This protein binds this small molecule.
Small molecule (SMILES): COC(=O)c1c(O)cc(O)c(Cl)c1CCc1nccn1Cc1ccccc1

Sequence of chain 1.D:
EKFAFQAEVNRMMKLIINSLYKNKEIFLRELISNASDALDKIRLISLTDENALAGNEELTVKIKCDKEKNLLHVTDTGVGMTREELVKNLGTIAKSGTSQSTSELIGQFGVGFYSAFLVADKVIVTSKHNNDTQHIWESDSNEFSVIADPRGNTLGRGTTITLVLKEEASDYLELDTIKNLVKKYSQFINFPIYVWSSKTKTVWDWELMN

Binding-site contacts:
Ligand atom NAQ contacts residue PHE131 of chain 1.D at 3.5 Å.
Ligand atom OAR contacts residue ILE183 of chain 1.D at 3.4 Å.
Ligand atom CAX contacts residue PHE131 of chain 1.D at 3.5 Å (hydrophobic).
Ligand atom CAI contacts residue MET90 of chain 1.D at 3.9 Å (hydrophobic).
Ligand atom CAU contacts residue ASN43 of chain 1.D at 4.0 Å.
Ligand atom CAI contacts residue PHE131 of chain 1.D at 3.6 Å (hydrophobic).
Ligand atom OAC contacts residue ASP85 of chain 1.D at 2.8 Å (salt-bridge).
Ligand atom CAM contacts residue ASN43 of chain 1.D at 4.0 Å.
Ligand atom CAV contacts residue ASN43 of chain 1.D at 3.6 Å.
Ligand atom CAK contacts residue LEU99 of chain 1.D at 3.6 Å (hydrophobic).
Ligand atom CAN contacts residue PHE131 of chain 1.D at 3.6 Å (hydrophobic).
Ligand atom CAG contacts residue LEU95 of chain 1.D at 4.0 Å (hydrophobic).
Ligand atom OAD contacts residue ILE183 of chain 1.D at 3.5 Å.
Ligand atom CAG contacts residue MET90 of chain 1.D at 3.8 Å (hydrophobic).
Ligand atom OAB contacts residue ASN43 of chain 1.D at 3.8 Å.
Ligand atom NAQ contacts residue MET90 of chain 1.D at 3.8 Å.
Ligand atom CAZ contacts residue ASN43 of chain 1.D at 4.0 Å.
Ligand atom CAH contacts residue LEU99 of chain 1.D at 3.9 Å (hydrophobic).
Ligand atom CAZ contacts residue ILE183 of chain 1.D at 3.9 Å (hydrophobic).
Ligand atom OAC contacts residue THR181 of chain 1.D at 3.7 Å.
Ligand atom CAM contacts residue ASP85 of chain 1.D at 3.6 Å.
Ligand atom CAX contacts residue MET90 of chain 1.D at 3.8 Å (hydrophobic).
Ligand atom NBA contacts residue MET90 of chain 1.D at 4.0 Å.
Ligand atom CAM contacts residue ALA44 of chain 1.D at 3.9 Å (hydrophobic).
Ligand atom CAP contacts residue PHE131 of chain 1.D at 3.5 Å (hydrophobic).
Ligand atom OAD contacts residue ASN43 of chain 1.D at 3.5 Å.
Ligand atom NBA contacts residue PHE131 of chain 1.D at 3.5 Å.
Ligand atom CAG contacts residue ASN98 of chain 1.D at 3.5 Å.
Ligand atom CAU contacts residue ASP85 of chain 1.D at 3.6 Å.
Ligand atom CAJ contacts residue MET90 of chain 1.D at 3.5 Å (hydrophobic).
Ligand atom CL contacts residue THR181 of chain 1.D at 3.7 Å.
Ligand atom CAJ contacts residue ASN98 of chain 1.D at 3.7 Å.
Ligand atom OAC contacts residue ALA47 of chain 1.D at 3.3 Å.
Ligand atom CAF contacts residue TRP159 of chain 1.D at 4.0 Å (hydrophobic).
Ligand atom CAO contacts residue MET90 of chain 1.D at 3.6 Å (hydrophobic).
Ligand atom CAV contacts residue ILE183 of chain 1.D at 3.7 Å (hydrophobic).
Ligand atom CAF contacts residue ASN98 of chain 1.D at 3.8 Å.
Ligand atom CAL contacts residue PHE131 of chain 1.D at 3.4 Å (hydrophobic).
Ligand atom CL contacts residue MET90 of chain 1.D at 3.9 Å.
Ligand atom OAD contacts residue LEU40 of chain 1.D at 3.9 Å.